Binding-site contacts:
Ligand atom O5 contacts residue SER801 of chain 1.C at 3.4 Å (h-bond).
Ligand atom C3 contacts residue ASN799 of chain 1.C at 3.8 Å.
Ligand atom C4 contacts residue ASN799 of chain 1.C at 4.2 Å.
Ligand atom C5 contacts residue SER801 of chain 1.C at 3.5 Å.
Ligand atom N2 contacts residue ASN799 of chain 1.C at 2.9 Å (h-bond).
Ligand atom C1 contacts residue SER801 of chain 1.C at 3.4 Å.
Ligand atom O7 contacts residue ASN799 of chain 1.C at 4.5 Å.
Ligand atom C1 contacts residue ASN799 of chain 1.C at 1.4 Å.
Ligand atom C5 contacts residue ASN799 of chain 1.C at 3.7 Å.
Ligand atom C7 contacts residue ASN799 of chain 1.C at 3.9 Å.
Ligand atom O6 contacts residue GLN802 of chain 1.C at 3.6 Å.
Ligand atom O5 contacts residue ASN799 of chain 1.C at 2.4 Å (h-bond).
Ligand atom O6 contacts residue SER801 of chain 1.C at 3.6 Å.
Ligand atom C2 contacts residue ASN799 of chain 1.C at 2.5 Å.
Ligand atom C6 contacts residue SER801 of chain 1.C at 4.1 Å.

This small molecule binds to this protein.
Small molecule (SMILES): CC(=O)N[C@H]1[C@H](O[C@H]2[C@H](O)[C@@H](NC(C)=O)CO[C@@H]2CO)O[C@H](CO)[C@@H](O)[C@@H]1O

Sequence of chain 1.C:
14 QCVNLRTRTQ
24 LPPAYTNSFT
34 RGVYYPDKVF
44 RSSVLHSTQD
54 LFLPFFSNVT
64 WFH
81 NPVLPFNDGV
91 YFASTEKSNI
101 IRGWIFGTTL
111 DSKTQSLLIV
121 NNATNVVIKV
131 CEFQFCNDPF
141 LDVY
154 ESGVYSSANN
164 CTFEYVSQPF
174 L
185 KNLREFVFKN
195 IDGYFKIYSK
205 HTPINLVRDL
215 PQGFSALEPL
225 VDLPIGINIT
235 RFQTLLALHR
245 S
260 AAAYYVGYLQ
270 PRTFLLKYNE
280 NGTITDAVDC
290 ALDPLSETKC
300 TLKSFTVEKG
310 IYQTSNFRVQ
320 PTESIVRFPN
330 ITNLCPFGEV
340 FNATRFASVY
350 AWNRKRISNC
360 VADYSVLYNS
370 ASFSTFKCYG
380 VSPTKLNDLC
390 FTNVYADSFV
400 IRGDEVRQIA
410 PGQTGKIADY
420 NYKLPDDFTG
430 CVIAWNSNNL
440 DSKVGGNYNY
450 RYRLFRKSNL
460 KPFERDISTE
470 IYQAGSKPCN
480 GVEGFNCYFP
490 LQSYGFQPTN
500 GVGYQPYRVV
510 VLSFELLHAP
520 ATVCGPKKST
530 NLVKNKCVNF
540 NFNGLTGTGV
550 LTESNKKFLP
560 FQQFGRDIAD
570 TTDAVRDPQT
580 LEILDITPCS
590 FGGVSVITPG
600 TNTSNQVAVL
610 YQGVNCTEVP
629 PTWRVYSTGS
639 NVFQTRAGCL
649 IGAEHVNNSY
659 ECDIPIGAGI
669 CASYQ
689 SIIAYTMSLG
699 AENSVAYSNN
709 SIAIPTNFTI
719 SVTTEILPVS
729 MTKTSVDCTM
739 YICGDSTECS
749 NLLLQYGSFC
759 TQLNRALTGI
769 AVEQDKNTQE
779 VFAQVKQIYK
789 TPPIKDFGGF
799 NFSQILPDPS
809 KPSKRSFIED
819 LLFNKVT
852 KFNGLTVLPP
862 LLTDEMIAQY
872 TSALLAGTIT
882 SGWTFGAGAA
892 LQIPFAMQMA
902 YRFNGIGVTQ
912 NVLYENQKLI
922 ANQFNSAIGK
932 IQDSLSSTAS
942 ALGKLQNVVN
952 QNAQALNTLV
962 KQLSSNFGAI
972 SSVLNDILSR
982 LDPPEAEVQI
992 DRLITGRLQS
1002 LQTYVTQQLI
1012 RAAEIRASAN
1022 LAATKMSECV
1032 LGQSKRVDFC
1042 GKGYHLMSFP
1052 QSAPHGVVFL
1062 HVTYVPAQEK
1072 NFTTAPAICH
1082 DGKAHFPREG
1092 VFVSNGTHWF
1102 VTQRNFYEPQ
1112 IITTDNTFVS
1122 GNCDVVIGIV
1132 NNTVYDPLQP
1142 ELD